This small molecule binds to this protein.
Small molecule (SMILES): Nc1nc(N)c2c(-c3ccc(F)cc3)cnc-2[nH]1

Sequence of chain 1.D:
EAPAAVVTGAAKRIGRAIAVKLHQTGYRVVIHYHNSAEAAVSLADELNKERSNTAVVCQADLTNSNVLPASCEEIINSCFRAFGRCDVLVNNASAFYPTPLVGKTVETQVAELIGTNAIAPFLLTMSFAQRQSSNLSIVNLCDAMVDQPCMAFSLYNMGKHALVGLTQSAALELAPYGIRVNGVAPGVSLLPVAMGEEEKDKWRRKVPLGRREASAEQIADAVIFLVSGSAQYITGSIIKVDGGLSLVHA

Binding-site contacts:
Ligand atom NAK contacts residue ASP181 of chain 1.D at 3.7 Å.
Ligand atom NAA contacts residue NAP1 of chain 1.N at 2.9 Å (h-bond).
Ligand atom CAH contacts residue PHE117 of chain 1.D at 3.6 Å (hydrophobic).
Ligand atom NAK contacts residue PHE117 of chain 1.D at 3.7 Å.
Ligand atom N3 contacts residue SER115 of chain 1.D at 3.9 Å.
Ligand atom N3 contacts residue NAP1 of chain 1.N at 2.8 Å (h-bond).
Ligand atom CAP contacts residue NAP1 of chain 1.N at 3.6 Å.
Ligand atom C4 contacts residue NAP1 of chain 1.N at 3.6 Å.
Ligand atom CAP contacts residue PHE117 of chain 1.D at 3.8 Å (hydrophobic).
Ligand atom CAH contacts residue TYR194 of chain 1.D at 3.9 Å (hydrophobic).
Ligand atom C4 contacts residue TYR194 of chain 1.D at 3.5 Å (hydrophobic).
Ligand atom C2 contacts residue PHE117 of chain 1.D at 3.5 Å (hydrophobic).
Ligand atom CAO contacts residue PHE117 of chain 1.D at 3.9 Å (hydrophobic).
Ligand atom CAH contacts residue NAP1 of chain 1.N at 3.2 Å.
Ligand atom FAC contacts residue MET233 of chain 1.D at 3.6 Å.
Ligand atom CAL contacts residue LEU229 of chain 1.D at 3.8 Å (hydrophobic).
Ligand atom N3 contacts residue PHE117 of chain 1.D at 3.7 Å.
Ligand atom CAF contacts residue NAP1 of chain 1.N at 3.4 Å.
Ligand atom NAA contacts residue SER115 of chain 1.D at 2.9 Å (h-bond).
Ligand atom FAC contacts residue TRP241 of chain 1.D at 3.4 Å.
Ligand atom C5 contacts residue NAP1 of chain 1.N at 3.7 Å.
Ligand atom NAA contacts residue PHE117 of chain 1.D at 3.6 Å.
Ligand atom NAB contacts residue NAP1 of chain 1.N at 3.6 Å.
Ligand atom N3 contacts residue TYR194 of chain 1.D at 3.6 Å.
Ligand atom C5 contacts residue PHE117 of chain 1.D at 3.9 Å (hydrophobic).
Ligand atom N1 contacts residue NAP1 of chain 1.N at 2.8 Å (h-bond).
Ligand atom CAG contacts residue PHE117 of chain 1.D at 3.5 Å (hydrophobic).
Ligand atom C6 contacts residue NAP1 of chain 1.N at 3.6 Å.
Ligand atom NAK contacts residue TYR194 of chain 1.D at 2.8 Å (h-bond).
Ligand atom FAC contacts residue LEU229 of chain 1.D at 3.2 Å.
Ligand atom NAB contacts residue ARG34 of chain 1.D at 3.7 Å.
Ligand atom C2 contacts residue NAP1 of chain 1.N at 3.3 Å.
Ligand atom NAK contacts residue NAP1 of chain 1.N at 3.4 Å.
Ligand atom C4 contacts residue PHE117 of chain 1.D at 3.5 Å (hydrophobic).
Ligand atom N1 contacts residue PHE117 of chain 1.D at 3.8 Å.
Ligand atom CAO contacts residue NAP1 of chain 1.N at 3.7 Å.
Ligand atom C2 contacts residue SER115 of chain 1.D at 3.9 Å.
Ligand atom CAG contacts residue PRO230 of chain 1.D at 3.9 Å (hydrophobic).
Ligand atom CAE contacts residue PRO230 of chain 1.D at 3.4 Å (hydrophobic).
Ligand atom C6 contacts residue PHE117 of chain 1.D at 3.8 Å (hydrophobic).